Sequence of chain 1.B:
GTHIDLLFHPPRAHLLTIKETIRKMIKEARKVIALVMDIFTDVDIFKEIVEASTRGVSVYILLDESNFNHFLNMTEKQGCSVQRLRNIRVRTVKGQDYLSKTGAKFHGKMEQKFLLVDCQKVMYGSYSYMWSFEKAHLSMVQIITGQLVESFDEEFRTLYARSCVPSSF

Binding-site contacts:
Ligand atom C6 contacts residue GLU54 of chain 1.B at 4.4 Å.
Ligand atom N contacts residue GLU54 of chain 1.B at 3.4 Å (salt-bridge).
Ligand atom C8 contacts residue GLU54 of chain 1.B at 3.8 Å.
Ligand atom C2 contacts residue GLU54 of chain 1.B at 3.0 Å.
Ligand atom O contacts residue LYS30 of chain 1.B at 3.3 Å (salt-bridge).
Ligand atom C9 contacts residue LYS30 of chain 1.B at 4.4 Å.
Ligand atom C7 contacts residue GLU54 of chain 1.B at 4.3 Å.
Ligand atom O contacts residue GLU51 of chain 1.B at 3.2 Å (salt-bridge).
Ligand atom C10 contacts residue LYS30 of chain 1.B at 4.2 Å.
Ligand atom O1 contacts residue LYS50 of chain 1.B at 3.4 Å.
Ligand atom C9 contacts residue GLU54 of chain 1.B at 3.6 Å.
Ligand atom C4 contacts residue GLU54 of chain 1.B at 3.8 Å.
Ligand atom C5 contacts residue GLU54 of chain 1.B at 4.3 Å.
Ligand atom C3 contacts residue GLU54 of chain 1.B at 3.7 Å.
Ligand atom C1 contacts residue GLU54 of chain 1.B at 4.4 Å.
Ligand atom O1 contacts residue GLU54 of chain 1.B at 4.5 Å.
Ligand atom O contacts residue GLU54 of chain 1.B at 3.8 Å.
Ligand atom C10 contacts residue LYS50 of chain 1.B at 3.9 Å.
Ligand atom C10 contacts residue GLU54 of chain 1.B at 4.1 Å.
Ligand atom C8 contacts residue LYS30 of chain 1.B at 4.1 Å.
Ligand atom C10 contacts residue GLU51 of chain 1.B at 3.3 Å.

The small molecule below binds the protein below.
Small molecule (SMILES): C[C@H](O)CNCc1ccc2c(c1)OCO2